This protein binds this small molecule.
Small molecule (SMILES): [H]/N=C(/N)c1cc(-c2ccccc2)c(CCCN)s1

Binding-site contacts:
Ligand atom C09 contacts residue ASN47 of chain 2.A at 4.2 Å.
Ligand atom N08 contacts residue LEU48 of chain 2.A at 3.6 Å.
Ligand atom N07 contacts residue SER8 of chain 2.B at 4.3 Å.
Ligand atom C16 contacts residue ASN47 of chain 2.A at 4.2 Å.
Ligand atom C17 contacts residue GLN10 of chain 2.B at 2.8 Å.
Ligand atom C03 contacts residue SER8 of chain 2.B at 3.9 Å.
Ligand atom C05 contacts residue SER8 of chain 2.B at 3.5 Å.
Ligand atom C17 contacts residue SER8 of chain 2.B at 3.8 Å.
Ligand atom C10 contacts residue GLU44 of chain 2.A at 3.6 Å.
Ligand atom C10 contacts residue ASN47 of chain 2.A at 3.4 Å.
Ligand atom C13 contacts residue GLU44 of chain 2.A at 3.9 Å.
Ligand atom C12 contacts residue GLU44 of chain 2.A at 3.8 Å.
Ligand atom N18 contacts residue LEU9 of chain 2.B at 4.4 Å.
Ligand atom C14 contacts residue GLU44 of chain 2.A at 3.8 Å.
Ligand atom S01 contacts residue ASN47 of chain 2.A at 4.3 Å.
Ligand atom N07 contacts residue VAL51 of chain 2.A at 3.9 Å.
Ligand atom C16 contacts residue LEU9 of chain 2.B at 3.7 Å (hydrophobic).
Ligand atom C11 contacts residue GLU44 of chain 2.A at 3.7 Å.
Ligand atom C02 contacts residue SER8 of chain 2.B at 2.8 Å.
Ligand atom C10 contacts residue CYS43 of chain 2.A at 4.1 Å (hydrophobic).
Ligand atom C11 contacts residue ASN47 of chain 2.A at 4.3 Å.
Ligand atom C16 contacts residue SER8 of chain 2.B at 2.7 Å.
Ligand atom C04 contacts residue SER8 of chain 2.B at 4.2 Å.
Ligand atom N08 contacts residue GLU19 of chain 2.A at 2.9 Å (salt-bridge).
Ligand atom N18 contacts residue GLN10 of chain 2.B at 2.4 Å (h-bond).
Ligand atom C09 contacts residue GLU44 of chain 2.A at 4.0 Å.
Ligand atom C06 contacts residue GLU19 of chain 2.A at 3.7 Å.
Ligand atom N07 contacts residue GLU19 of chain 2.A at 2.8 Å (salt-bridge).
Ligand atom C15 contacts residue SER8 of chain 2.B at 3.1 Å.
Ligand atom C03 contacts residue ASN47 of chain 2.A at 4.1 Å.
Ligand atom N18 contacts residue SER8 of chain 2.B at 3.6 Å (h-bond).
Ligand atom C02 contacts residue ASN47 of chain 2.A at 3.8 Å.
Ligand atom C15 contacts residue ASN47 of chain 2.A at 3.6 Å.
Ligand atom C15 contacts residue LEU9 of chain 2.B at 4.2 Å (hydrophobic).
Ligand atom C11 contacts residue CYS43 of chain 2.A at 3.8 Å (hydrophobic).
Ligand atom S01 contacts residue SER8 of chain 2.B at 2.2 Å (h-bond).
Ligand atom C04 contacts residue GLU44 of chain 2.A at 4.1 Å.
Ligand atom C06 contacts residue LEU48 of chain 2.A at 4.3 Å (hydrophobic).
Ligand atom C04 contacts residue ASN47 of chain 2.A at 4.4 Å.
Ligand atom C16 contacts residue GLN10 of chain 2.B at 3.6 Å.

Sequence of chain 2.A:
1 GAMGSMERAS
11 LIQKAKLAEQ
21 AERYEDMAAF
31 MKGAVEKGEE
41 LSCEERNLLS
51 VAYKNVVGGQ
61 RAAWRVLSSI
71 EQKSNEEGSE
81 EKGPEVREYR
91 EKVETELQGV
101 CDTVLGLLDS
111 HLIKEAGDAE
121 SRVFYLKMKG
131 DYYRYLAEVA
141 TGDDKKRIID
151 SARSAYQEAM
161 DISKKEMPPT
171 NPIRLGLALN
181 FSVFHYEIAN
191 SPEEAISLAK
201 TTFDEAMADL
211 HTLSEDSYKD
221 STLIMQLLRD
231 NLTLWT

Sequence of chain 2.B:
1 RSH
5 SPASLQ